A protein and the small-molecule ligand that binds it are described below.
Small molecule (SMILES): NCC(=O)O

Binding-site contacts:
Ligand atom O contacts residue THR168 of chain 1.A at 3.9 Å.
Ligand atom O contacts residue ARG101 of chain 1.A at 3.0 Å (salt-bridge).
Ligand atom CA contacts residue HIS100 of chain 1.A at 4.3 Å.
Ligand atom OXT contacts residue GLU170 of chain 1.A at 3.4 Å (salt-bridge).
Ligand atom N contacts residue ARG102 of chain 1.A at 3.4 Å (salt-bridge).
Ligand atom C contacts residue ARG101 of chain 1.A at 3.5 Å.
Ligand atom C contacts residue HIS100 of chain 1.A at 3.6 Å.
Ligand atom OXT contacts residue HIS100 of chain 1.A at 2.9 Å (h-bond).
Ligand atom CA contacts residue ARG101 of chain 1.A at 3.7 Å.
Ligand atom OXT contacts residue ARG101 of chain 1.A at 4.3 Å.
Ligand atom OXT contacts residue THR103 of chain 1.A at 4.4 Å.
Ligand atom OXT contacts residue CME169 of chain 1.A at 3.0 Å.
Ligand atom CA contacts residue THR103 of chain 1.A at 4.2 Å.
Ligand atom C contacts residue GLU170 of chain 1.A at 3.5 Å.
Ligand atom N contacts residue THR103 of chain 1.A at 2.8 Å (h-bond).
Ligand atom N contacts residue HIS100 of chain 1.A at 3.6 Å (h-bond).
Ligand atom O contacts residue GLY99 of chain 1.A at 4.0 Å.
Ligand atom O contacts residue CME169 of chain 1.A at 2.9 Å (h-bond).
Ligand atom N contacts residue ARG101 of chain 1.A at 4.0 Å.
Ligand atom O contacts residue ARG102 of chain 1.A at 4.4 Å.
Ligand atom O contacts residue HIS100 of chain 1.A at 3.7 Å.
Ligand atom O contacts residue GLU170 of chain 1.A at 3.5 Å (salt-bridge).
Ligand atom CA contacts residue ARG102 of chain 1.A at 3.5 Å.
Ligand atom C contacts residue ARG102 of chain 1.A at 4.3 Å.
Ligand atom C contacts residue CME169 of chain 1.A at 3.5 Å.

Sequence of chain 1.A:
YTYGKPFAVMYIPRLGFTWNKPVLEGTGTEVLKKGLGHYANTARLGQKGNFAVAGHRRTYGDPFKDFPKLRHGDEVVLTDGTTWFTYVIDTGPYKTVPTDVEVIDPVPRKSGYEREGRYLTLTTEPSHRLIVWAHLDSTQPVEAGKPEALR